Sequence of chain 1.B:
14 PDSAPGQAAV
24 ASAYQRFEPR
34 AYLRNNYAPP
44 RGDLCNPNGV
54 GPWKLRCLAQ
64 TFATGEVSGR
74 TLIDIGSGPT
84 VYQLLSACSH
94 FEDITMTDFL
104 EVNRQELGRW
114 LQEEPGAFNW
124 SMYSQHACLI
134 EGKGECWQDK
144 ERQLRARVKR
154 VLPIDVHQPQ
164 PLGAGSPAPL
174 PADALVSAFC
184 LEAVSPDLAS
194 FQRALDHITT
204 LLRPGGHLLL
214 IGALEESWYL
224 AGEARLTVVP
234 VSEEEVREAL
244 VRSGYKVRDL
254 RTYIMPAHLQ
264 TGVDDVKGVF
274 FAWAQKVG

Binding-site contacts:
Ligand atom C3 contacts residue VAL269 of chain 1.B at 4.1 Å (hydrophobic).
Ligand atom F1 contacts residue ARG44 of chain 1.B at 2.9 Å.
Ligand atom C9 contacts residue ASN39 of chain 1.B at 3.8 Å.
Ligand atom C8 contacts residue PHE182 of chain 1.B at 4.0 Å (hydrophobic).
Ligand atom C12 contacts residue PHE182 of chain 1.B at 3.7 Å (hydrophobic).
Ligand atom F2 contacts residue VAL269 of chain 1.B at 3.5 Å.
Ligand atom C7 contacts residue ASN39 of chain 1.B at 3.8 Å.
Ligand atom C8 contacts residue ASN39 of chain 1.B at 3.7 Å.
Ligand atom C6 contacts residue LYS57 of chain 1.B at 4.0 Å.
Ligand atom F3 contacts residue MET258 of chain 1.B at 3.4 Å.
Ligand atom C8 contacts residue TYR35 of chain 1.B at 3.4 Å (hydrophobic).
Ligand atom C3 contacts residue GLU219 of chain 1.B at 3.7 Å.
Ligand atom C11 contacts residue ARG44 of chain 1.B at 3.8 Å.
Ligand atom C3 contacts residue TYR222 of chain 1.B at 3.9 Å (hydrophobic).
Ligand atom F3 contacts residue VAL272 of chain 1.B at 3.7 Å.
Ligand atom C3 contacts residue ASN39 of chain 1.B at 3.8 Å.
Ligand atom C5 contacts residue ARG44 of chain 1.B at 4.0 Å.
Ligand atom C5 contacts residue PHE182 of chain 1.B at 3.8 Å (hydrophobic).
Ligand atom N1 contacts residue GLU219 of chain 1.B at 3.2 Å (salt-bridge).
Ligand atom N1 contacts residue TYR222 of chain 1.B at 3.6 Å.
Ligand atom C8 contacts residue TYR40 of chain 1.B at 3.5 Å (hydrophobic).
Ligand atom F2 contacts residue PHE182 of chain 1.B at 3.3 Å.
Ligand atom F1 contacts residue MET258 of chain 1.B at 3.5 Å.
Ligand atom C1 contacts residue TYR35 of chain 1.B at 3.5 Å (hydrophobic).
Ligand atom F1 contacts residue ASP267 of chain 1.B at 3.8 Å.
Ligand atom C10 contacts residue PHE182 of chain 1.B at 4.1 Å (hydrophobic).
Ligand atom C7 contacts residue LYS57 of chain 1.B at 3.7 Å.
Ligand atom C2 contacts residue TYR35 of chain 1.B at 4.0 Å (hydrophobic).
Ligand atom F3 contacts residue VAL53 of chain 1.B at 3.7 Å.
Ligand atom C2 contacts residue TYR222 of chain 1.B at 3.4 Å (hydrophobic).
Ligand atom C4 contacts residue VAL269 of chain 1.B at 3.7 Å (hydrophobic).
Ligand atom C3 contacts residue ASP267 of chain 1.B at 3.7 Å.
Ligand atom C4 contacts residue GLU219 of chain 1.B at 3.8 Å.
Ligand atom C9 contacts residue TYR35 of chain 1.B at 3.7 Å (hydrophobic).
Ligand atom C11 contacts residue MET258 of chain 1.B at 3.9 Å (hydrophobic).
Ligand atom C7 contacts residue TYR40 of chain 1.B at 3.3 Å (hydrophobic).
Ligand atom F2 contacts residue VAL272 of chain 1.B at 3.4 Å.
Ligand atom C6 contacts residue PHE182 of chain 1.B at 3.7 Å (hydrophobic).
Ligand atom F1 contacts residue VAL269 of chain 1.B at 3.5 Å.
Ligand atom C7 contacts residue PHE182 of chain 1.B at 3.8 Å (hydrophobic).

This small molecule binds to this protein.
Small molecule (SMILES): N[C@@H]1[C@@H]2CC[C@H]1c1cccc(C(F)(F)F)c12